The protein below binds the small molecule below.
Small molecule (SMILES): CCCCCc1ccc(C(=O)N(Cc2ccc(-c3ccc(C(=O)N4CCCCC4)cc3)cc2)C2CCN(Cc3ccccn3)CC2)nc1

Sequence of chain 2.A:
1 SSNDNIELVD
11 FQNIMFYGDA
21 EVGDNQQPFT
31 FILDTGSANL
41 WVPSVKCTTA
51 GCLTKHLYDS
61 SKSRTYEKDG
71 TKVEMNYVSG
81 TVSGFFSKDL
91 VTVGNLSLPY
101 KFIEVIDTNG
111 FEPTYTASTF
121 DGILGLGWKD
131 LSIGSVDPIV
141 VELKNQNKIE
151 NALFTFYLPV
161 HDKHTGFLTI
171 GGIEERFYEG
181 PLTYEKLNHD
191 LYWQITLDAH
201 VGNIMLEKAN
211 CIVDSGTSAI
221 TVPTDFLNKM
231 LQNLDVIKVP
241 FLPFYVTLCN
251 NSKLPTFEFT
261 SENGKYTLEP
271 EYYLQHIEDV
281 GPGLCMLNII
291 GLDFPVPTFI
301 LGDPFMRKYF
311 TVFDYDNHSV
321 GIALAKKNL

Sequence of chain 1.A:
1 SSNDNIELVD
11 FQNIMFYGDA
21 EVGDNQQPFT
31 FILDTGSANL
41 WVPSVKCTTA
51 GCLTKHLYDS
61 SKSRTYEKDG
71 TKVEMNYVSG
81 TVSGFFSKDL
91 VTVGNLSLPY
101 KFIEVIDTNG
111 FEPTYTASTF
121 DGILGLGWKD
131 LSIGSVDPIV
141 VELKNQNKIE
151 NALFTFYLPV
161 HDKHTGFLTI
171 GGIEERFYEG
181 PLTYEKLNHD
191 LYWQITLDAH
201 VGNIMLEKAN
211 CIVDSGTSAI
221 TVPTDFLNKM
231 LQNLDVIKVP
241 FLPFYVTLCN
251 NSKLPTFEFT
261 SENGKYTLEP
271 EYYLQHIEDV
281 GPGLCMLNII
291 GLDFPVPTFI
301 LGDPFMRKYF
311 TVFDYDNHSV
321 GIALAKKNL

Binding-site contacts:
Ligand atom C9 contacts residue SER118 of chain 2.A at 3.5 Å.
Ligand atom C45 contacts residue ILE212 of chain 2.A at 3.8 Å (hydrophobic).
Ligand atom C30 contacts residue TYR77 of chain 2.A at 3.6 Å (hydrophobic).
Ligand atom C21 contacts residue ASP34 of chain 2.A at 3.4 Å.
Ligand atom O1 contacts residue MET15 of chain 2.A at 3.5 Å.
Ligand atom C37 contacts residue ASP214 of chain 2.A at 3.0 Å.
Ligand atom C7 contacts residue THR114 of chain 2.A at 3.5 Å.
Ligand atom C48 contacts residue ASP121 of chain 2.A at 3.5 Å.
Ligand atom C48 contacts residue TYR115 of chain 2.A at 3.5 Å (hydrophobic).
Ligand atom C42 contacts residue TYR192 of chain 2.A at 3.4 Å (hydrophobic).
Ligand atom C27 contacts residue GLY36 of chain 2.A at 3.4 Å.
Ligand atom C11 contacts residue THR114 of chain 2.A at 3.5 Å.
Ligand atom C13 contacts residue ALA117 of chain 2.A at 3.8 Å (hydrophobic).
Ligand atom C45 contacts residue TYR192 of chain 2.A at 3.2 Å (hydrophobic).
Ligand atom O25 contacts residue MET75 of chain 2.A at 3.8 Å.
Ligand atom C36 contacts residue ILE123 of chain 2.A at 3.8 Å (hydrophobic).
Ligand atom O1 contacts residue ILE14 of chain 2.A at 3.8 Å.
Ligand atom C13 contacts residue SER118 of chain 2.A at 3.4 Å.
Ligand atom C27 contacts residue ASP34 of chain 2.A at 3.6 Å.
Ligand atom N3 contacts residue SER118 of chain 2.A at 3.7 Å.
Ligand atom C40 contacts residue PHE111 of chain 2.A at 3.7 Å (hydrophobic).
Ligand atom C9 contacts residue ALA117 of chain 2.A at 3.8 Å (hydrophobic).
Ligand atom N35 contacts residue ASP214 of chain 2.A at 3.8 Å.
Ligand atom C10 contacts residue SER118 of chain 2.A at 3.0 Å.
Ligand atom O1 contacts residue TYR17 of chain 2.A at 3.1 Å (h-bond).
Ligand atom C7 contacts residue PHE120 of chain 2.A at 3.6 Å (hydrophobic).
Ligand atom C7 contacts residue SER118 of chain 2.A at 3.6 Å.
Ligand atom C31 contacts residue GLY36 of chain 2.A at 3.3 Å.
Ligand atom C43 contacts residue TRP41 of chain 2.A at 3.8 Å (hydrophobic).
Ligand atom C11 contacts residue PHE120 of chain 2.A at 3.7 Å (hydrophobic).
Ligand atom C18 contacts residue TYR77 of chain 2.A at 3.7 Å (hydrophobic).
Ligand atom C33 contacts residue TRP41 of chain 2.A at 3.6 Å (hydrophobic).
Ligand atom C9 contacts residue VAL280 of chain 1.A at 3.2 Å (hydrophobic).
Ligand atom C33 contacts residue ILE123 of chain 2.A at 3.8 Å (hydrophobic).
Ligand atom C47 contacts residue TYR192 of chain 2.A at 3.4 Å (hydrophobic).
Ligand atom O25 contacts residue TYR77 of chain 2.A at 3.6 Å.
Ligand atom C17 contacts residue GLY216 of chain 2.A at 3.8 Å.
Ligand atom C34 contacts residue PHE111 of chain 2.A at 3.8 Å (hydrophobic).
Ligand atom C47 contacts residue PHE294 of chain 2.A at 3.3 Å (hydrophobic).
Ligand atom C40 contacts residue ILE123 of chain 2.A at 3.6 Å (hydrophobic).